Sequence of chain 1.B:
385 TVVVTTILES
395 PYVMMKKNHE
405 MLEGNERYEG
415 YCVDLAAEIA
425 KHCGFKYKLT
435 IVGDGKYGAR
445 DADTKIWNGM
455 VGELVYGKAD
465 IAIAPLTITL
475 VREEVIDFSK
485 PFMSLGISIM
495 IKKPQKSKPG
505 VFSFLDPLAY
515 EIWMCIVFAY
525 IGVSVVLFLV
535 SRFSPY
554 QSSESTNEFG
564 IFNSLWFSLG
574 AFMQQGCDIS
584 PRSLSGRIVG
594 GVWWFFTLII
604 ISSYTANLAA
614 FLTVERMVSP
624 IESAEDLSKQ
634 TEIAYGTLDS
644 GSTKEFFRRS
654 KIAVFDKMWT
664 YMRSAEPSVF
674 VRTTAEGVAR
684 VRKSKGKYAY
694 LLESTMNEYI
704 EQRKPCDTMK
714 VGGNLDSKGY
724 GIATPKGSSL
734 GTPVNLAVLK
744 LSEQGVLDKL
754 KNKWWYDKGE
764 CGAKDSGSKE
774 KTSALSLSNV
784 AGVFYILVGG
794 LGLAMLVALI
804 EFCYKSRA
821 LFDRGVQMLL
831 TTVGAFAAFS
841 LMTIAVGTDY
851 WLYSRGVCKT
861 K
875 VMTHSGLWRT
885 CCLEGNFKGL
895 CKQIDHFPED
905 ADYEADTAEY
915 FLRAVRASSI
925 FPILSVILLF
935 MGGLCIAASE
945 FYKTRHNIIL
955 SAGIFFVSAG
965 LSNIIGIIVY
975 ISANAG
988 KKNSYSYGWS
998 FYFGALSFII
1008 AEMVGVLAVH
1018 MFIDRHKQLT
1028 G

Sequence of chain 1.C:
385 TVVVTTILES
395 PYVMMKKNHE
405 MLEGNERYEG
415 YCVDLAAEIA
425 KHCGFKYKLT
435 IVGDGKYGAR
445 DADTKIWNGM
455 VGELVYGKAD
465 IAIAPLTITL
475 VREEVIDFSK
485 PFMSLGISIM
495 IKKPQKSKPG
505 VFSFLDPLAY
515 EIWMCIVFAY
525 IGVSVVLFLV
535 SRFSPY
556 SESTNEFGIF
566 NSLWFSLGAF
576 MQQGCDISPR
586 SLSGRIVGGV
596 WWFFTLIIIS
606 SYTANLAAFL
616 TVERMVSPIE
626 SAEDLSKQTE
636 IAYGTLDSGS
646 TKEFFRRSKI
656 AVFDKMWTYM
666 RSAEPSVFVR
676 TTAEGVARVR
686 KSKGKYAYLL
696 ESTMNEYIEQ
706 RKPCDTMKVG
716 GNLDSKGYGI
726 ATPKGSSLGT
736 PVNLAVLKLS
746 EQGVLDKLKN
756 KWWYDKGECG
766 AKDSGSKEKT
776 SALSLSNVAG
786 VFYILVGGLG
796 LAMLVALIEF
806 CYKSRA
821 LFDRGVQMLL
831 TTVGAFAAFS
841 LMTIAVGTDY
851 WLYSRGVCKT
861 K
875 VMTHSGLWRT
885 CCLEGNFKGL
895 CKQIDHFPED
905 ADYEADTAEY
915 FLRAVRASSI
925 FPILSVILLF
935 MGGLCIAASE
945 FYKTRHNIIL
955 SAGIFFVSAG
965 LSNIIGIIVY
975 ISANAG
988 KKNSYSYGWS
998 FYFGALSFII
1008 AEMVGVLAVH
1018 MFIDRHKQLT

Binding-site contacts:
Ligand atom S1 contacts residue PRO485 of chain 1.C at 3.5 Å (h-bond).
Ligand atom N3 contacts residue LYS754 of chain 1.C at 3.5 Å.
Ligand atom C11 contacts residue PHE486 of chain 1.C at 3.6 Å (hydrophobic).
Ligand atom C11 contacts residue SER720 of chain 1.B at 3.7 Å.
Ligand atom C10 contacts residue SER720 of chain 1.B at 3.2 Å.
Ligand atom C9 contacts residue PHE486 of chain 1.C at 3.7 Å (hydrophobic).
Ligand atom C11 contacts residue SER488 of chain 1.C at 3.7 Å.
Ligand atom N1 contacts residue PRO485 of chain 1.C at 3.1 Å (h-bond).
Ligand atom N2 contacts residue SER720 of chain 1.B at 3.5 Å (h-bond).
Ligand atom C6 contacts residue GLY722 of chain 1.B at 3.9 Å.
Ligand atom O1 contacts residue SER720 of chain 1.B at 3.2 Å (h-bond).
Ligand atom C4 contacts residue PRO485 of chain 1.C at 3.2 Å (hydrophobic).
Ligand atom N3 contacts residue ASP751 of chain 1.C at 3.8 Å.
Ligand atom C11 contacts residue MET487 of chain 1.C at 3.8 Å (hydrophobic).
Ligand atom O2 contacts residue MET487 of chain 1.C at 2.9 Å (h-bond).
Ligand atom C7 contacts residue LEU742 of chain 1.C at 3.4 Å (hydrophobic).
Ligand atom CL contacts residue LEU750 of chain 1.C at 4.0 Å.
Ligand atom O2 contacts residue PRO485 of chain 1.C at 2.6 Å (h-bond).
Ligand atom C13 contacts residue SER720 of chain 1.B at 3.4 Å.
Ligand atom C10 contacts residue SER745 of chain 1.C at 3.7 Å.
Ligand atom C4 contacts residue LYS484 of chain 1.C at 3.2 Å.
Ligand atom C9 contacts residue SER720 of chain 1.B at 3.1 Å.
Ligand atom O1 contacts residue SER488 of chain 1.C at 3.3 Å.
Ligand atom C12 contacts residue SER720 of chain 1.B at 3.7 Å.
Ligand atom C5 contacts residue LYS484 of chain 1.C at 3.9 Å.
Ligand atom O2 contacts residue PHE486 of chain 1.C at 3.1 Å.
Ligand atom N2 contacts residue SER745 of chain 1.C at 3.2 Å (h-bond).
Ligand atom O4 contacts residue MET487 of chain 1.C at 3.6 Å.
Ligand atom C14 contacts residue SER745 of chain 1.C at 3.4 Å.
Ligand atom N1 contacts residue SER720 of chain 1.B at 3.8 Å.
Ligand atom O4 contacts residue LYS754 of chain 1.C at 3.6 Å.
Ligand atom C13 contacts residue ASP751 of chain 1.C at 4.0 Å.
Ligand atom CL contacts residue ASP751 of chain 1.C at 2.3 Å.
Ligand atom C3 contacts residue PRO485 of chain 1.C at 3.2 Å (hydrophobic).
Ligand atom C8 contacts residue SER720 of chain 1.B at 3.1 Å.
Ligand atom C12 contacts residue PHE486 of chain 1.C at 4.0 Å (hydrophobic).
Ligand atom S2 contacts residue LYS754 of chain 1.C at 4.0 Å.
Ligand atom O2 contacts residue SER488 of chain 1.C at 3.6 Å.
Ligand atom S1 contacts residue SER720 of chain 1.B at 3.6 Å (h-bond).
Ligand atom C14 contacts residue SER720 of chain 1.B at 3.2 Å.

This protein binds this small molecule.
Small molecule (SMILES): NS(=O)(=O)c1cc2c(cc1Cl)N[C@H]([C@H]1C[C@H]3C=C[C@@H]1C3)NS2(=O)=O